Binding-site contacts:
Ligand atom C7 contacts residue PHE98 of chain 1.D at 4.1 Å (hydrophobic).
Ligand atom O7 contacts residue ASN97 of chain 1.D at 4.1 Å.
Ligand atom C8 contacts residue PHE98 of chain 1.D at 4.2 Å (hydrophobic).
Ligand atom C8 contacts residue LYS96 of chain 1.D at 4.5 Å.
Ligand atom O6 contacts residue NAG1 of chain 1.N at 3.7 Å.
Ligand atom C6 contacts residue ASN97 of chain 1.D at 4.4 Å.
Ligand atom O7 contacts residue PHE98 of chain 1.D at 4.1 Å.
Ligand atom C5 contacts residue NAG2 of chain 1.N at 4.4 Å.
Ligand atom N2 contacts residue LYS96 of chain 1.D at 3.8 Å.
Ligand atom C6 contacts residue NAG2 of chain 1.N at 3.0 Å.
Ligand atom C4 contacts residue ASN97 of chain 1.D at 4.2 Å.
Ligand atom C1 contacts residue ASN97 of chain 1.D at 1.4 Å.
Ligand atom C1 contacts residue LYS96 of chain 1.D at 4.0 Å.
Ligand atom C7 contacts residue ASN97 of chain 1.D at 3.8 Å.
Ligand atom C2 contacts residue ASN97 of chain 1.D at 2.5 Å.
Ligand atom O6 contacts residue NAG2 of chain 1.N at 2.2 Å (h-bond).
Ligand atom O6 contacts residue ASN97 of chain 1.D at 4.0 Å.
Ligand atom C5 contacts residue ASN97 of chain 1.D at 3.6 Å.
Ligand atom C7 contacts residue SER99 of chain 1.D at 4.4 Å.
Ligand atom N2 contacts residue ASN97 of chain 1.D at 3.1 Å (h-bond).
Ligand atom O7 contacts residue SER99 of chain 1.D at 3.3 Å (h-bond).
Ligand atom C2 contacts residue LYS96 of chain 1.D at 4.5 Å.
Ligand atom O5 contacts residue ASN97 of chain 1.D at 2.2 Å (h-bond).
Ligand atom C8 contacts residue ASN97 of chain 1.D at 4.1 Å.
Ligand atom C3 contacts residue ASN97 of chain 1.D at 3.8 Å.

Sequence of chain 1.D:
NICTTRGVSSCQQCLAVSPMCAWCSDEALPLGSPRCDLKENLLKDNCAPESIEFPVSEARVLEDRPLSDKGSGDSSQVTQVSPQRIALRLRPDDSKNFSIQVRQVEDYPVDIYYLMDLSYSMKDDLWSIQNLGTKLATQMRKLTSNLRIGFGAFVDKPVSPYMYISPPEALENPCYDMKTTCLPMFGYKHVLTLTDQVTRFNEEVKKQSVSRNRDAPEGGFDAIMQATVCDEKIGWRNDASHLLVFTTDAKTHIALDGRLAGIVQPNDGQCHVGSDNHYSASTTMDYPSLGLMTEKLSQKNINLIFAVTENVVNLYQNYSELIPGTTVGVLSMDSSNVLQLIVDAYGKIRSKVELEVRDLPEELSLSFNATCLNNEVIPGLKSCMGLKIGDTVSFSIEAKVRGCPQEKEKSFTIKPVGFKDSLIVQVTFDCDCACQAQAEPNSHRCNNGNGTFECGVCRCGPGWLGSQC

A small-molecule ligand and the protein it binds are described below.
Small molecule (SMILES): CC(=O)N[C@@H]1[C@@H](O)[C@H](O)[C@@H](CO)O[C@H]1O